Sequence of chain 2.A:
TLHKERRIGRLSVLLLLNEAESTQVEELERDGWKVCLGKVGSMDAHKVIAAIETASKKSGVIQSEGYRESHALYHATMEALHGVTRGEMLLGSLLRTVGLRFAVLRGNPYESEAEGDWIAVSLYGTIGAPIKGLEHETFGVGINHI

A protein and the small-molecule ligand that binds it are described below.
Small molecule (SMILES): N[C@@H](Cc1c[nH]c[nH+]1)C(=O)O

Sequence of chain 2.B:
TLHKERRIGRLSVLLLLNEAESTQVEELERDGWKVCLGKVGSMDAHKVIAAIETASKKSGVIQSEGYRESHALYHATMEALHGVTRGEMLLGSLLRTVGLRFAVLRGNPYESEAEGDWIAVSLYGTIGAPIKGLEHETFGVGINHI

Binding-site contacts:
Ligand atom CB contacts residue GLY129 of chain 2.B at 3.9 Å.
Ligand atom CA contacts residue MN1 of chain 2.D at 3.1 Å.
Ligand atom NE2 contacts residue GLY129 of chain 2.B at 3.8 Å.
Ligand atom NE2 contacts residue LEU96 of chain 2.B at 4.0 Å.
Ligand atom CB contacts residue ILE128 of chain 2.B at 4.0 Å (hydrophobic).
Ligand atom CE1 contacts residue GLY129 of chain 2.B at 3.8 Å.
Ligand atom C contacts residue ARG87 of chain 2.B at 3.5 Å.
Ligand atom CD2 contacts residue ARG97 of chain 2.B at 3.7 Å.
Ligand atom NE2 contacts residue TYR75 of chain 2.A at 3.7 Å.
Ligand atom C contacts residue ARG97 of chain 2.B at 3.7 Å.
Ligand atom CE1 contacts residue TYR68 of chain 2.A at 3.6 Å (hydrophobic).
Ligand atom CG contacts residue TYR68 of chain 2.A at 3.8 Å (hydrophobic).
Ligand atom O contacts residue HIS137 of chain 2.B at 3.4 Å (h-bond).
Ligand atom N contacts residue HIS137 of chain 2.B at 3.5 Å (h-bond).
Ligand atom OXT contacts residue ARG87 of chain 2.B at 2.9 Å (salt-bridge).
Ligand atom O contacts residue MN1 of chain 2.D at 2.2 Å.
Ligand atom ND1 contacts residue ALA130 of chain 2.B at 3.8 Å.
Ligand atom N contacts residue TYR68 of chain 2.A at 3.2 Å (h-bond).
Ligand atom CG contacts residue GLY129 of chain 2.B at 3.6 Å.
Ligand atom CD2 contacts residue GLY129 of chain 2.B at 3.7 Å.
Ligand atom CD2 contacts residue TYR75 of chain 2.A at 3.4 Å (hydrophobic).
Ligand atom N contacts residue HIS76 of chain 2.A at 3.3 Å (h-bond).
Ligand atom NE2 contacts residue ALA130 of chain 2.B at 3.5 Å (h-bond).
Ligand atom O contacts residue HIS76 of chain 2.A at 3.2 Å (h-bond).
Ligand atom C contacts residue HIS76 of chain 2.A at 3.9 Å.
Ligand atom N contacts residue HIS72 of chain 2.A at 3.0 Å.
Ligand atom CD2 contacts residue ALA130 of chain 2.B at 4.0 Å (hydrophobic).
Ligand atom CA contacts residue HIS76 of chain 2.A at 3.8 Å.
Ligand atom ND1 contacts residue TYR68 of chain 2.A at 2.8 Å (h-bond).
Ligand atom CE1 contacts residue ALA130 of chain 2.B at 3.4 Å (hydrophobic).
Ligand atom C contacts residue HIS137 of chain 2.B at 4.0 Å.
Ligand atom O contacts residue ARG87 of chain 2.B at 2.8 Å (salt-bridge).
Ligand atom C contacts residue MN1 of chain 2.D at 3.0 Å.
Ligand atom CB contacts residue TYR68 of chain 2.A at 4.0 Å (hydrophobic).
Ligand atom OXT contacts residue ILE128 of chain 2.B at 3.4 Å.
Ligand atom OXT contacts residue ARG97 of chain 2.B at 2.7 Å (salt-bridge).
Ligand atom CD2 contacts residue LEU96 of chain 2.B at 3.9 Å (hydrophobic).
Ligand atom CA contacts residue TYR75 of chain 2.A at 3.6 Å (hydrophobic).
Ligand atom N contacts residue MN1 of chain 2.D at 2.3 Å.
Ligand atom ND1 contacts residue GLY129 of chain 2.B at 3.5 Å.

Sequence of chain 1.C:
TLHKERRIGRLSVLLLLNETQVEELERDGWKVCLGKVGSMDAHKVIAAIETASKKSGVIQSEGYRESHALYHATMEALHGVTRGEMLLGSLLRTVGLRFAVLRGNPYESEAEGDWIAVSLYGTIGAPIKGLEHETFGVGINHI